Binding-site contacts:
Ligand atom O5 contacts residue THR168 of chain 3.A at 3.7 Å.
Ligand atom C7 contacts residue ASN166 of chain 3.A at 3.6 Å.
Ligand atom C5 contacts residue THR168 of chain 3.A at 4.5 Å.
Ligand atom O6 contacts residue THR168 of chain 3.A at 4.4 Å.
Ligand atom C6 contacts residue THR168 of chain 3.A at 4.2 Å.
Ligand atom C5 contacts residue TRP237 of chain 3.A at 3.8 Å (hydrophobic).
Ligand atom N2 contacts residue ASN166 of chain 3.A at 2.8 Å (h-bond).
Ligand atom C3 contacts residue ASN166 of chain 3.A at 3.8 Å.
Ligand atom O5 contacts residue TRP237 of chain 3.A at 4.3 Å.
Ligand atom C6 contacts residue TRP237 of chain 3.A at 3.6 Å (hydrophobic).
Ligand atom C4 contacts residue ASN166 of chain 3.A at 4.1 Å.
Ligand atom O5 contacts residue ASN166 of chain 3.A at 2.4 Å (h-bond).
Ligand atom O4 contacts residue TRP237 of chain 3.A at 3.6 Å.
Ligand atom C1 contacts residue TRP237 of chain 3.A at 3.9 Å (hydrophobic).
Ligand atom O7 contacts residue ASN166 of chain 3.A at 4.2 Å.
Ligand atom C5 contacts residue ASN166 of chain 3.A at 3.7 Å.
Ligand atom C8 contacts residue THR239 of chain 3.A at 4.0 Å.
Ligand atom O6 contacts residue TRP237 of chain 3.A at 3.9 Å.
Ligand atom C4 contacts residue TRP237 of chain 3.A at 4.0 Å (hydrophobic).
Ligand atom C1 contacts residue ASN166 of chain 3.A at 1.4 Å.
Ligand atom C2 contacts residue ASN166 of chain 3.A at 2.4 Å.
Ligand atom N2 contacts residue THR239 of chain 3.A at 4.4 Å.
Ligand atom N2 contacts residue TRP237 of chain 3.A at 4.3 Å.

Sequence of chain 3.A:
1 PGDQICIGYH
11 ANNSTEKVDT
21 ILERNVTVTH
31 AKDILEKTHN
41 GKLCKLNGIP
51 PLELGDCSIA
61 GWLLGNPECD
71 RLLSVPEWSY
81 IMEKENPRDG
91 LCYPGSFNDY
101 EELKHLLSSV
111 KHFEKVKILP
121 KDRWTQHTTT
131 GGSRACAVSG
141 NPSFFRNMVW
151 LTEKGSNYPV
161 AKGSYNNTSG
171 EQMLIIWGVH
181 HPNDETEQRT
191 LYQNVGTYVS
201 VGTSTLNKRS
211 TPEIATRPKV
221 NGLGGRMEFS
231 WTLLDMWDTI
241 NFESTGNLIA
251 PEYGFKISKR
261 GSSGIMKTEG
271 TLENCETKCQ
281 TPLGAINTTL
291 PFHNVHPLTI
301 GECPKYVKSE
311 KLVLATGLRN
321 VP

The small molecule below binds the protein below.
Small molecule (SMILES): CC(=O)N[C@H]1[C@H](O[C@H]2[C@H](O)[C@@H](NC(C)=O)CO[C@@H]2CO)O[C@H](CO)[C@@H](O)[C@@H]1O